Binding-site contacts:
Ligand atom C8 contacts residue ASN282 of chain 1.C at 3.9 Å.
Ligand atom C7 contacts residue ASN282 of chain 1.C at 2.8 Å.
Ligand atom N2 contacts residue ASN282 of chain 1.C at 3.2 Å (h-bond).
Ligand atom C7 contacts residue GLU281 of chain 1.C at 3.0 Å.
Ligand atom C8 contacts residue GLU281 of chain 1.C at 3.1 Å.
Ligand atom C1 contacts residue ASN282 of chain 1.C at 3.3 Å.
Ligand atom C2 contacts residue GLU281 of chain 1.C at 3.4 Å.
Ligand atom O7 contacts residue GLU281 of chain 1.C at 3.9 Å.
Ligand atom C1 contacts residue GLU281 of chain 1.C at 3.1 Å.
Ligand atom C8 contacts residue ASN280 of chain 1.C at 4.4 Å.
Ligand atom O7 contacts residue ASN282 of chain 1.C at 2.3 Å (h-bond).
Ligand atom N2 contacts residue GLU281 of chain 1.C at 2.6 Å (salt-bridge).
Ligand atom C2 contacts residue ASN282 of chain 1.C at 3.2 Å.
Ligand atom O5 contacts residue ASN282 of chain 1.C at 4.1 Å.

Sequence of chain 1.C:
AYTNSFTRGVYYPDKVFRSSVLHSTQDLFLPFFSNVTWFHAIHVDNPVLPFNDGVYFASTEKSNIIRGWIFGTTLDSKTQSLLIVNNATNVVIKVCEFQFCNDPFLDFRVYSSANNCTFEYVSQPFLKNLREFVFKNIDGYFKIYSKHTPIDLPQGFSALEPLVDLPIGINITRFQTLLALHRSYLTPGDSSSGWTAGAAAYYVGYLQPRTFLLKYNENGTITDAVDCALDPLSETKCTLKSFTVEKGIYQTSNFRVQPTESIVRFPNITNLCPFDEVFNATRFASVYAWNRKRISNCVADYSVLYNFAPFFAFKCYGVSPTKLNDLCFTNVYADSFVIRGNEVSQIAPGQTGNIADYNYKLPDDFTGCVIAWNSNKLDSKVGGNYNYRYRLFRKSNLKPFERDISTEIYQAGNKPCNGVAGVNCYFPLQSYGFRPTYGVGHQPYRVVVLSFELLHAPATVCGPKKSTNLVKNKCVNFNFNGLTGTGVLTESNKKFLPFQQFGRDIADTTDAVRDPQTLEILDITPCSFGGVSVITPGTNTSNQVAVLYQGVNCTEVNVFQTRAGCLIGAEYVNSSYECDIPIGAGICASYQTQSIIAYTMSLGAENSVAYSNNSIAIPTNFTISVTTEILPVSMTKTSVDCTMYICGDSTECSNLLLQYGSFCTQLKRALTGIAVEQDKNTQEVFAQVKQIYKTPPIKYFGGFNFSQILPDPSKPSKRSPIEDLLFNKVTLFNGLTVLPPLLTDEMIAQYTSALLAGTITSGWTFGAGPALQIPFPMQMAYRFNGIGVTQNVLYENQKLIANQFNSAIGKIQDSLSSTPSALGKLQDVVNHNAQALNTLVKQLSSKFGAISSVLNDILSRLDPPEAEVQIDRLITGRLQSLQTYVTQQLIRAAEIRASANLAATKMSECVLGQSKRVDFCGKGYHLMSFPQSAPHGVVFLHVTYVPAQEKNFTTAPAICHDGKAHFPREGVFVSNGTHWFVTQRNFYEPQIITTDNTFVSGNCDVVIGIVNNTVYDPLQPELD

The protein below binds the small molecule below.
Small molecule (SMILES): CC(=O)N[C@@H]1[C@@H](O)[C@H](O)[C@@H](CO)O[C@H]1O